Sequence of chain 45.E:
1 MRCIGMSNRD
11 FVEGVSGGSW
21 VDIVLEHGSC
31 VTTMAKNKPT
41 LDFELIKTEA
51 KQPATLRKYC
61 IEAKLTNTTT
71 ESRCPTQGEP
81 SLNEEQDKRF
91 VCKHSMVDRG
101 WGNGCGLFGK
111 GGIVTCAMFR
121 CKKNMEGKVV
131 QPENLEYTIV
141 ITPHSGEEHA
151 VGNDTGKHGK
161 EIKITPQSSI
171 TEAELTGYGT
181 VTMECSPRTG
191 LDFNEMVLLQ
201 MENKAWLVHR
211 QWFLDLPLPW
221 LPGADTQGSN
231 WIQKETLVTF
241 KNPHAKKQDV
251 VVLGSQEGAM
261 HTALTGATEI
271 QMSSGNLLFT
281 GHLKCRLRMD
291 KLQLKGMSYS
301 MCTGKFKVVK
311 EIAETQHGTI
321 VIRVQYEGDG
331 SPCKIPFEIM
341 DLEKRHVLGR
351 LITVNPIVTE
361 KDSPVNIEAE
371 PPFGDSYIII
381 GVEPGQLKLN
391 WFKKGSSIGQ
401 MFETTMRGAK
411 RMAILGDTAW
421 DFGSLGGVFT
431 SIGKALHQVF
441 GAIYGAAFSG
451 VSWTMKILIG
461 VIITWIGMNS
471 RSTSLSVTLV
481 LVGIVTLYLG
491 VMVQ

Binding-site contacts:
Ligand atom C5 contacts residue ASN67 of chain 45.E at 3.7 Å.
Ligand atom C4 contacts residue ASN67 of chain 45.E at 4.2 Å.
Ligand atom O7 contacts residue PHE90 of chain 45.E at 3.4 Å.
Ligand atom C7 contacts residue ASN67 of chain 45.E at 3.6 Å.
Ligand atom C8 contacts residue ASN67 of chain 45.E at 3.9 Å.
Ligand atom C7 contacts residue MET118 of chain 45.E at 4.1 Å (hydrophobic).
Ligand atom C1 contacts residue ASN67 of chain 45.E at 1.4 Å.
Ligand atom N2 contacts residue ASN67 of chain 45.E at 2.9 Å (h-bond).
Ligand atom C2 contacts residue ASN67 of chain 45.E at 2.5 Å.
Ligand atom O7 contacts residue ASN67 of chain 45.E at 4.5 Å.
Ligand atom C7 contacts residue PHE90 of chain 45.E at 4.1 Å (hydrophobic).
Ligand atom O7 contacts residue ARG89 of chain 45.E at 3.8 Å.
Ligand atom C3 contacts residue ASN67 of chain 45.E at 3.8 Å.
Ligand atom O7 contacts residue MET118 of chain 45.E at 3.4 Å.
Ligand atom O5 contacts residue ASN67 of chain 45.E at 2.4 Å (h-bond).
Ligand atom N2 contacts residue MET118 of chain 45.E at 3.9 Å.

This small molecule binds to this protein.
Small molecule (SMILES): CC(=O)N[C@@H]1[C@@H](O)[C@H](O)[C@@H](CO)O[C@H]1O